Binding-site contacts:
Ligand atom C4 contacts residue ASN114 of chain 1.E at 4.3 Å.
Ligand atom N2 contacts residue CYS33 of chain 1.E at 4.2 Å.
Ligand atom C7 contacts residue TYR112 of chain 1.E at 3.5 Å (hydrophobic).
Ligand atom C8 contacts residue PHE34 of chain 1.E at 3.9 Å (hydrophobic).
Ligand atom C7 contacts residue CYS33 of chain 1.E at 4.3 Å (hydrophobic).
Ligand atom C1 contacts residue ASN114 of chain 1.E at 1.5 Å.
Ligand atom O6 contacts residue ASN114 of chain 1.E at 4.1 Å.
Ligand atom C3 contacts residue ASN114 of chain 1.E at 3.9 Å.
Ligand atom N2 contacts residue ASN114 of chain 1.E at 3.0 Å (h-bond).
Ligand atom C8 contacts residue LYS32 of chain 1.E at 4.0 Å.
Ligand atom C8 contacts residue TYR112 of chain 1.E at 3.5 Å (hydrophobic).
Ligand atom C7 contacts residue ASN114 of chain 1.E at 3.5 Å.
Ligand atom C8 contacts residue CYS33 of chain 1.E at 3.5 Å (hydrophobic).
Ligand atom C8 contacts residue THR121 of chain 1.E at 4.1 Å.
Ligand atom C7 contacts residue THR121 of chain 1.E at 4.1 Å.
Ligand atom C1 contacts residue THR121 of chain 1.E at 4.2 Å.
Ligand atom O7 contacts residue LYS32 of chain 1.E at 4.3 Å.
Ligand atom O5 contacts residue ASN114 of chain 1.E at 2.4 Å (h-bond).
Ligand atom O7 contacts residue TYR112 of chain 1.E at 2.8 Å (h-bond).
Ligand atom O6 contacts residue THR116 of chain 1.E at 4.2 Å.
Ligand atom N2 contacts residue THR121 of chain 1.E at 3.9 Å.
Ligand atom C5 contacts residue ASN114 of chain 1.E at 3.8 Å.
Ligand atom C2 contacts residue ASN114 of chain 1.E at 2.6 Å.
Ligand atom O7 contacts residue ASN114 of chain 1.E at 3.4 Å (h-bond).

Sequence of chain 1.E:
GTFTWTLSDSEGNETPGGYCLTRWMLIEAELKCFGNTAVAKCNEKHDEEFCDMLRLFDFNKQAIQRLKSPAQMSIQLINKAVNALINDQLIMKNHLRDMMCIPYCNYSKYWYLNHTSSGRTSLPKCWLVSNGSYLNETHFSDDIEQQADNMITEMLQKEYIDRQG

A small-molecule ligand and the protein it binds are described below.
Small molecule (SMILES): CC(=O)N[C@H]1[C@H](O[C@H]2[C@H](O)[C@@H](NC(C)=O)CO[C@@H]2CO)O[C@H](CO)[C@@H](O[C@@H]2O[C@H](CO)[C@@H](O)[C@H](O)[C@@H]2O)[C@@H]1O